Binding-site contacts:
Ligand atom C13 contacts residue ILE233 of chain 1.A at 3.8 Å (hydrophobic).
Ligand atom C07 contacts residue HIS270 of chain 1.A at 3.9 Å.
Ligand atom C06 contacts residue ILE94 of chain 1.A at 3.9 Å (hydrophobic).
Ligand atom C10 contacts residue BMJ1 of chain 1.D at 0.1 Å.
Ligand atom O02 contacts residue THR62 of chain 1.A at 2.8 Å (h-bond).
Ligand atom C03 contacts residue ILE94 of chain 1.A at 3.4 Å (hydrophobic).
Ligand atom C11 contacts residue BMJ1 of chain 1.D at 0.2 Å.
Ligand atom C10 contacts residue VAL267 of chain 1.A at 3.9 Å (hydrophobic).
Ligand atom C05 contacts residue BMJ1 of chain 1.D at 0.5 Å.
Ligand atom C03 contacts residue BMJ1 of chain 1.D at 0.5 Å.
Ligand atom C05 contacts residue HIS270 of chain 1.A at 3.7 Å.
Ligand atom C08 contacts residue BMJ1 of chain 1.D at 0.4 Å.
Ligand atom C03 contacts residue ARG173 of chain 1.A at 3.7 Å.
Ligand atom C07 contacts residue BMJ1 of chain 1.D at 0.5 Å.
Ligand atom C01 contacts residue THR62 of chain 1.A at 3.6 Å.
Ligand atom C02 contacts residue BMJ1 of chain 1.D at 0.5 Å.
Ligand atom O02 contacts residue BMJ1 of chain 1.D at 0.8 Å (h-bond).
Ligand atom C13 contacts residue BMJ1 of chain 1.D at 0.5 Å.
Ligand atom C09 contacts residue BMJ1 of chain 1.D at 0.3 Å.
Ligand atom C15 contacts residue ILE233 of chain 1.A at 3.7 Å (hydrophobic).
Ligand atom C03 contacts residue HIS270 of chain 1.A at 3.5 Å.
Ligand atom C01 contacts residue BMJ1 of chain 1.D at 0.7 Å.
Ligand atom O01 contacts residue BMJ1 of chain 1.D at 0.8 Å (h-bond).
Ligand atom O02 contacts residue SER63 of chain 1.A at 3.9 Å.
Ligand atom C02 contacts residue SER95 of chain 1.A at 3.8 Å.
Ligand atom C01 contacts residue SER95 of chain 1.A at 3.5 Å.
Ligand atom C12 contacts residue BMJ1 of chain 1.D at 0.2 Å.
Ligand atom C06 contacts residue BMJ1 of chain 1.D at 0.5 Å.
Ligand atom O01 contacts residue SER95 of chain 1.A at 2.5 Å (h-bond).
Ligand atom C04 contacts residue HIS270 of chain 1.A at 3.6 Å.
Ligand atom C06 contacts residue HIS270 of chain 1.A at 3.9 Å.
Ligand atom C08 contacts residue ILE198 of chain 1.A at 3.7 Å (hydrophobic).
Ligand atom C15 contacts residue GLY277 of chain 1.A at 3.6 Å.
Ligand atom C04 contacts residue BMJ1 of chain 1.D at 0.5 Å.
Ligand atom C14 contacts residue BMJ1 of chain 1.D at 0.1 Å.
Ligand atom O02 contacts residue ARG173 of chain 1.A at 3.8 Å.
Ligand atom C01 contacts residue ARG173 of chain 1.A at 3.7 Å.
Ligand atom C02 contacts residue THR62 of chain 1.A at 3.6 Å.
Ligand atom C15 contacts residue BMJ1 of chain 1.D at 1.6 Å.
Ligand atom O01 contacts residue ARG173 of chain 1.A at 3.7 Å.

This protein binds this small molecule.
Small molecule (SMILES): CC[C@H](C)CCCCCCCCCCC(=O)O

Sequence of chain 1.A:
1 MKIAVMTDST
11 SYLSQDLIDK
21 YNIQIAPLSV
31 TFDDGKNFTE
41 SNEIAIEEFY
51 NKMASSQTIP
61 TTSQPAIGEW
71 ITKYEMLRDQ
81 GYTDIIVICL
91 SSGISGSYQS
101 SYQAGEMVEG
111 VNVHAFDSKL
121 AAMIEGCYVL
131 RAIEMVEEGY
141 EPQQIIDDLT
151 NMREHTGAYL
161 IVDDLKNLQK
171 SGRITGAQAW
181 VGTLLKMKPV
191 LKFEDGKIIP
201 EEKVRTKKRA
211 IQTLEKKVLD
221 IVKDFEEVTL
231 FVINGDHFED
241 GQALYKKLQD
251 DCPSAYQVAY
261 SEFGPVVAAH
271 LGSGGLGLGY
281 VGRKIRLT